Binding-site contacts:
Ligand atom C8 contacts residue ILE230 of chain 1.A at 3.6 Å (hydrophobic).
Ligand atom C4 contacts residue ASN231 of chain 1.A at 4.2 Å.
Ligand atom N2 contacts residue ASN231 of chain 1.A at 2.8 Å (h-bond).
Ligand atom C8 contacts residue GLY229 of chain 1.A at 3.3 Å.
Ligand atom C1 contacts residue ASN231 of chain 1.A at 1.5 Å.
Ligand atom C7 contacts residue ASN231 of chain 1.A at 3.8 Å.
Ligand atom C3 contacts residue ASN231 of chain 1.A at 3.8 Å.
Ligand atom C8 contacts residue ASN231 of chain 1.A at 4.0 Å.
Ligand atom C2 contacts residue ASN231 of chain 1.A at 2.4 Å.
Ligand atom O5 contacts residue ASN231 of chain 1.A at 2.4 Å (h-bond).
Ligand atom C5 contacts residue ASN231 of chain 1.A at 3.6 Å.

This protein binds this small molecule.
Small molecule (SMILES): CC(=O)N[C@@H]1[C@@H](O)[C@H](O)[C@@H](CO)O[C@H]1O

Sequence of chain 1.A:
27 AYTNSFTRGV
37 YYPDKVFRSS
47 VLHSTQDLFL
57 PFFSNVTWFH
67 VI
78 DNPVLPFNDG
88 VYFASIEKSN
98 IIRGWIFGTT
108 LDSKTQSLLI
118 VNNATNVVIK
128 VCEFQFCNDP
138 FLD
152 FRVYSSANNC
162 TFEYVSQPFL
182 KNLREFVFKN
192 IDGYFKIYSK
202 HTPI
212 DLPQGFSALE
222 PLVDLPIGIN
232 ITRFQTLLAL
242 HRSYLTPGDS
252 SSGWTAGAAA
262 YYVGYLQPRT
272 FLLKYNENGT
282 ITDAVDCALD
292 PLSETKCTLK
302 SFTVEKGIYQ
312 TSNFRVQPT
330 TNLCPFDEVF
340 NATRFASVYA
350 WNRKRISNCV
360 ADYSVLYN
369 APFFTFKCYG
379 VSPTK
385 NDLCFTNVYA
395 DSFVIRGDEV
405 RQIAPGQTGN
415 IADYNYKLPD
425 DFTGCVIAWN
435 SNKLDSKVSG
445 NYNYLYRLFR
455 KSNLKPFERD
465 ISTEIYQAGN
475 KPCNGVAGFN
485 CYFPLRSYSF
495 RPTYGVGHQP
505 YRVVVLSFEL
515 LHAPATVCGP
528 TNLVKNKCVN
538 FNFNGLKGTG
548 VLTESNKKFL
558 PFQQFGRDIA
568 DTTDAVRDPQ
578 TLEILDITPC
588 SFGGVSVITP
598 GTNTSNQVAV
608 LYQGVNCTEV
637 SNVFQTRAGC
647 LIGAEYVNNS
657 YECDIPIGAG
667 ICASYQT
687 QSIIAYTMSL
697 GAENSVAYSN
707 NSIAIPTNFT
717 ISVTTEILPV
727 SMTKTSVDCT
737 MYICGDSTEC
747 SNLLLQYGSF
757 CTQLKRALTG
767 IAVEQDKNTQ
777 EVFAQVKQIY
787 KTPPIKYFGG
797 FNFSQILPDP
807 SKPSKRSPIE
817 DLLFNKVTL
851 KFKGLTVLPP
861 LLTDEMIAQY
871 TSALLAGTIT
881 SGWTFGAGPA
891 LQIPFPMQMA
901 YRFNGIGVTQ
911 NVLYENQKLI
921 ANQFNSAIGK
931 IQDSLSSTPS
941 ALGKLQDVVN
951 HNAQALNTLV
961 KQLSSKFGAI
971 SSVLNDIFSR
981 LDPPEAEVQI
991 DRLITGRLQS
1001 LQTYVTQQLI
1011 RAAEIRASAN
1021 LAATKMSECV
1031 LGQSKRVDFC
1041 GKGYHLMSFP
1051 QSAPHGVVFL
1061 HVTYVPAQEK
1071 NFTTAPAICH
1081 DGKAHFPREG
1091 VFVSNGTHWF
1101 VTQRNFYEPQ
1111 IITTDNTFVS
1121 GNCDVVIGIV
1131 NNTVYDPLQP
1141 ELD